Sequence of chain 1.A:
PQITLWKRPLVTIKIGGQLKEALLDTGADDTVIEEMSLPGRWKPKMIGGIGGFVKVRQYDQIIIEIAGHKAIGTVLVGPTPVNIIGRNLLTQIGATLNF

A small-molecule ligand and the protein it binds are described below.
Small molecule (SMILES): CC[C@H](C)[C@H](NC(=O)[C@H](CCC(N)=O)NC(=O)[C@@H](NC(O)(O)[C@H](CC(C)C)NC(=O)[C@H](CC(C)C)NC(=O)[C@@H](N)CC(N)=O)[C@@H](C)O)C(=O)O

Binding-site contacts:
Ligand atom CB contacts residue ARG8 of chain 1.A at 3.4 Å.
Ligand atom CD1 contacts residue VAL32 of chain 1.A at 3.3 Å (hydrophobic).
Ligand atom OD1 contacts residue GLY48 of chain 1.A at 3.2 Å (h-bond).
Ligand atom O contacts residue ASP29 of chain 1.B at 2.9 Å (salt-bridge).
Ligand atom CD1 contacts residue PHE53 of chain 1.B at 3.4 Å (hydrophobic).
Ligand atom C20 contacts residue GLY27 of chain 1.A at 3.5 Å.
Ligand atom NE2 contacts residue ASP30 of chain 1.B at 2.6 Å (salt-bridge).
Ligand atom O contacts residue ALA28 of chain 1.B at 3.6 Å.
Ligand atom O contacts residue GLY49 of chain 1.B at 3.6 Å.
Ligand atom CD1 contacts residue ASP30 of chain 1.A at 3.2 Å.
Ligand atom CD1 contacts residue ALA28 of chain 1.A at 3.3 Å (hydrophobic).
Ligand atom CA contacts residue ASP25 of chain 1.B at 3.5 Å.
Ligand atom C18 contacts residue ILE84 of chain 1.B at 3.4 Å (hydrophobic).
Ligand atom C29 contacts residue ILE84 of chain 1.A at 3.3 Å (hydrophobic).
Ligand atom N contacts residue ASP29 of chain 1.A at 3.0 Å (salt-bridge).
Ligand atom N23 contacts residue ASP25 of chain 1.A at 3.5 Å (salt-bridge).
Ligand atom C20 contacts residue LEU23 of chain 1.B at 3.5 Å (hydrophobic).
Ligand atom O22 contacts residue ASP25 of chain 1.B at 2.9 Å (salt-bridge).
Ligand atom OE1 contacts residue ASP30 of chain 1.B at 2.9 Å (salt-bridge).
Ligand atom OE1 contacts residue ASP29 of chain 1.B at 3.3 Å (salt-bridge).
Ligand atom N contacts residue GLY48 of chain 1.A at 3.3 Å (h-bond).
Ligand atom C29 contacts residue ASP25 of chain 1.A at 3.5 Å.
Ligand atom C16 contacts residue ASP25 of chain 1.B at 3.1 Å.
Ligand atom O22 contacts residue ASP25 of chain 1.A at 2.7 Å (salt-bridge).
Ligand atom CA contacts residue ASP29 of chain 1.B at 3.5 Å.
Ligand atom N contacts residue GLY48 of chain 1.B at 3.1 Å (h-bond).
Ligand atom CA contacts residue GLY48 of chain 1.B at 3.1 Å.
Ligand atom O21 contacts residue ASP25 of chain 1.B at 2.5 Å (salt-bridge).
Ligand atom OXT contacts residue GLY48 of chain 1.B at 2.9 Å (h-bond).
Ligand atom N14 contacts residue GLY27 of chain 1.A at 3.2 Å (h-bond).
Ligand atom N contacts residue GLY27 of chain 1.B at 3.2 Å (h-bond).
Ligand atom OXT contacts residue ILE47 of chain 1.B at 3.3 Å.
Ligand atom NE2 contacts residue VAL32 of chain 1.B at 3.0 Å.
Ligand atom C17 contacts residue GLY27 of chain 1.A at 3.5 Å.
Ligand atom CD2 contacts residue ASP29 of chain 1.A at 3.3 Å.
Ligand atom C24 contacts residue GLY27 of chain 1.B at 3.5 Å.
Ligand atom CG2 contacts residue ARG8 of chain 1.A at 3.0 Å.
Ligand atom CD2 contacts residue ASP30 of chain 1.A at 3.2 Å.
Ligand atom C17 contacts residue ASP25 of chain 1.B at 2.8 Å.
Ligand atom O contacts residue ASP29 of chain 1.A at 2.9 Å (salt-bridge).

Sequence of chain 1.B:
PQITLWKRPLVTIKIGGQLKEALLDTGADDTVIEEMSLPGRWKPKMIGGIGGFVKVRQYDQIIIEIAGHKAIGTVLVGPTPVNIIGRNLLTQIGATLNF